Sequence of chain 1.A:
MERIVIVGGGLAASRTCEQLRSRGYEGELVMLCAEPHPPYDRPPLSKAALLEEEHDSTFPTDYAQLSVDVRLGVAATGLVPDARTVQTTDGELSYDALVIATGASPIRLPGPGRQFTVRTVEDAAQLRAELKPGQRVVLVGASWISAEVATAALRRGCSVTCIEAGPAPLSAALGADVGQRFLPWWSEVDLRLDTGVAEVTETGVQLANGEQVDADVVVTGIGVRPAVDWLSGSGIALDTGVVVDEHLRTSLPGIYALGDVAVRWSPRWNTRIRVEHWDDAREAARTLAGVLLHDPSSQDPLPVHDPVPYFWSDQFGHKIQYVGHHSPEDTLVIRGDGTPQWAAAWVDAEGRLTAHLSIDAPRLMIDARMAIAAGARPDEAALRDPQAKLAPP

Binding-site contacts:
Ligand atom C4 contacts residue GLY141 of chain 1.A at 4.4 Å.
Ligand atom C2 contacts residue ILE222 of chain 1.A at 4.3 Å (hydrophobic).
Ligand atom C4 contacts residue THR195 of chain 1.A at 3.5 Å.
Ligand atom C3 contacts residue ILE222 of chain 1.A at 4.2 Å (hydrophobic).
Ligand atom C2 contacts residue ALA165 of chain 1.A at 3.9 Å (hydrophobic).
Ligand atom O6 contacts residue GLU164 of chain 1.A at 3.6 Å.
Ligand atom C2 contacts residue BU31 of chain 1.E at 3.9 Å.
Ligand atom C1 contacts residue VAL197 of chain 1.A at 4.2 Å (hydrophobic).
Ligand atom O6 contacts residue ALA165 of chain 1.A at 2.9 Å (h-bond).
Ligand atom C4 contacts residue ILE163 of chain 1.A at 3.4 Å (hydrophobic).
Ligand atom C3 contacts residue ILE163 of chain 1.A at 4.0 Å (hydrophobic).
Ligand atom C3 contacts residue GLY141 of chain 1.A at 4.1 Å.
Ligand atom C3 contacts residue BU31 of chain 1.E at 3.7 Å.
Ligand atom O6 contacts residue ILE163 of chain 1.A at 4.0 Å.
Ligand atom C1 contacts residue ILE222 of chain 1.A at 4.4 Å (hydrophobic).
Ligand atom C4 contacts residue VAL140 of chain 1.A at 4.2 Å (hydrophobic).
Ligand atom O6 contacts residue GLY141 of chain 1.A at 4.0 Å.
Ligand atom O5 contacts residue ILE222 of chain 1.A at 3.6 Å.
Ligand atom O6 contacts residue BU31 of chain 1.E at 2.6 Å (h-bond).
Ligand atom C1 contacts residue VAL140 of chain 1.A at 4.1 Å (hydrophobic).
Ligand atom C3 contacts residue VAL140 of chain 1.A at 4.1 Å (hydrophobic).
Ligand atom C4 contacts residue ALA165 of chain 1.A at 3.4 Å (hydrophobic).
Ligand atom C3 contacts residue ALA165 of chain 1.A at 3.7 Å (hydrophobic).
Ligand atom C4 contacts residue GLU164 of chain 1.A at 3.9 Å.
Ligand atom C3 contacts residue GLU164 of chain 1.A at 4.4 Å.
Ligand atom C1 contacts residue LEU109 of chain 1.A at 4.4 Å (hydrophobic).
Ligand atom C4 contacts residue VAL197 of chain 1.A at 3.9 Å (hydrophobic).
Ligand atom C4 contacts residue GLY196 of chain 1.A at 4.2 Å.
Ligand atom O5 contacts residue BU31 of chain 1.E at 2.8 Å (h-bond).

This small molecule binds to this protein.
Small molecule (SMILES): C[C@@H](O)[C@@H](C)O